Binding-site contacts:
Ligand atom CA contacts residue GLU259 of chain 1.B at 3.8 Å.
Ligand atom NZ contacts residue GLN250 of chain 1.A at 3.8 Å.
Ligand atom CD1 contacts residue ILE105 of chain 1.B at 3.8 Å (hydrophobic).
Ligand atom O contacts residue LYS91 of chain 1.B at 3.8 Å.
Ligand atom CB contacts residue GLN104 of chain 1.B at 3.9 Å.
Ligand atom CG contacts residue ILE247 of chain 1.A at 4.1 Å (hydrophobic).
Ligand atom CD1 contacts residue LEU256 of chain 1.B at 3.6 Å (hydrophobic).
Ligand atom CD2 contacts residue GLN104 of chain 1.B at 3.6 Å.
Ligand atom CD1 contacts residue GLN104 of chain 1.B at 3.9 Å.
Ligand atom CD2 contacts residue GLN250 of chain 1.A at 3.7 Å.
Ligand atom OG contacts residue GLU259 of chain 1.B at 3.7 Å.
Ligand atom N contacts residue ILE247 of chain 1.A at 4.1 Å.
Ligand atom CB contacts residue GLU259 of chain 1.B at 3.6 Å.
Ligand atom CA contacts residue GLU259 of chain 1.B at 3.7 Å.
Ligand atom O contacts residue ILE247 of chain 1.A at 3.7 Å.
Ligand atom C contacts residue ILE247 of chain 1.A at 3.9 Å (hydrophobic).
Ligand atom CG contacts residue GLN101 of chain 1.B at 3.2 Å.
Ligand atom CB contacts residue ILE105 of chain 1.B at 4.0 Å (hydrophobic).
Ligand atom CD1 contacts residue LYS109 of chain 1.B at 3.9 Å.
Ligand atom C contacts residue GLU259 of chain 1.B at 4.0 Å.
Ligand atom CD contacts residue GLN250 of chain 1.A at 3.8 Å.
Ligand atom CG contacts residue GLU259 of chain 1.B at 3.5 Å.
Ligand atom O contacts residue LYS91 of chain 1.B at 3.1 Å (salt-bridge).
Ligand atom CD2 contacts residue LEU108 of chain 1.B at 3.8 Å (hydrophobic).
Ligand atom CB contacts residue ILE247 of chain 1.A at 4.0 Å (hydrophobic).
Ligand atom CD2 contacts residue ALA251 of chain 1.A at 4.0 Å (hydrophobic).
Ligand atom CG contacts residue GLN104 of chain 1.B at 4.0 Å.
Ligand atom C contacts residue LYS91 of chain 1.B at 3.9 Å.
Ligand atom CE contacts residue GLN101 of chain 1.B at 3.4 Å.
Ligand atom CD1 contacts residue PRO255 of chain 1.B at 3.5 Å (hydrophobic).
Ligand atom N contacts residue GLU259 of chain 1.B at 2.9 Å (salt-bridge).
Ligand atom CD contacts residue GLN101 of chain 1.B at 3.4 Å.
Ligand atom CD1 contacts residue GLU259 of chain 1.B at 3.7 Å.
Ligand atom CD1 contacts residue LEU108 of chain 1.B at 4.0 Å (hydrophobic).
Ligand atom CD2 contacts residue ILE247 of chain 1.A at 3.7 Å (hydrophobic).
Ligand atom CD1 contacts residue LEU260 of chain 1.B at 3.8 Å (hydrophobic).
Ligand atom CB contacts residue GLU259 of chain 1.B at 3.6 Å.
Ligand atom O contacts residue MET97 of chain 1.B at 3.3 Å.
Ligand atom C contacts residue GLU259 of chain 1.B at 3.8 Å.
Ligand atom CD2 contacts residue PHE96 of chain 1.B at 3.9 Å (hydrophobic).

Sequence of chain 1.A:
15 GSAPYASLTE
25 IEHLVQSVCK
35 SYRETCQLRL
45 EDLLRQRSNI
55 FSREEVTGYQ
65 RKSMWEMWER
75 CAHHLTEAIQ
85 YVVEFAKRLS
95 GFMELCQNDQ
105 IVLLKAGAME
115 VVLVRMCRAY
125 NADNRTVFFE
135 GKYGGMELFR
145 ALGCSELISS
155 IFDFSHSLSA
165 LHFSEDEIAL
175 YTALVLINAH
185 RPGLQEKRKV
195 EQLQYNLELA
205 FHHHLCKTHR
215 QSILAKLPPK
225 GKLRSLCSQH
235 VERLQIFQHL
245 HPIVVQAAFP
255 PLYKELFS

A protein and the small-molecule ligand that binds it are described below.
Small molecule (SMILES): CC(C)C[C@H](NC(=O)[C@H](CC(C)C)NC(=O)[C@H](CCCCN)NC(=O)[C@H](CCCCN)NC(=O)[C@H](CC(C)C)NC(=O)[C@H](CC(C)C)NC(=O)[C@@H](N)CO)C(=O)N[C@H](C=O)CC(=O)O

Sequence of chain 1.B:
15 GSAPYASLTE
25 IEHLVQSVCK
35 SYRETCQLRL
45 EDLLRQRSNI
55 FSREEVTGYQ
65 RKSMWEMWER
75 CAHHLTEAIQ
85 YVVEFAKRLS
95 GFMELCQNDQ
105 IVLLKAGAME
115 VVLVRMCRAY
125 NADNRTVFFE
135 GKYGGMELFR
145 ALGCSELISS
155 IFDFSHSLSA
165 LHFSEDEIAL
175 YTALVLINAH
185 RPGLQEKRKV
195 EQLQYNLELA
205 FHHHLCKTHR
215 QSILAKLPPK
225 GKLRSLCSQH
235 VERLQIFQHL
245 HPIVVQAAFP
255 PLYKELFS